Binding-site contacts:
Ligand atom O2G contacts residue MG1 of chain 1.P at 2.1 Å.
Ligand atom O2A contacts residue ARG215 of chain 1.D at 2.2 Å (salt-bridge).
Ligand atom PB contacts residue VAL49 of chain 1.D at 3.5 Å.
Ligand atom PG contacts residue ARG215 of chain 1.D at 3.4 Å.
Ligand atom PB contacts residue MG1 of chain 1.P at 3.6 Å.
Ligand atom O1A contacts residue ARG11 of chain 1.D at 3.6 Å (salt-bridge).
Ligand atom O3B contacts residue GLY48 of chain 1.D at 2.9 Å (h-bond).
Ligand atom O1B contacts residue VAL49 of chain 1.D at 2.9 Å (h-bond).
Ligand atom N1 contacts residue VAL19 of chain 1.D at 3.2 Å (h-bond).
Ligand atom O2B contacts residue MG1 of chain 1.P at 2.3 Å.
Ligand atom O2B contacts residue THR52 of chain 1.D at 3.3 Å (h-bond).
Ligand atom O1B contacts residue LYS51 of chain 1.D at 2.4 Å (salt-bridge).
Ligand atom N7 contacts residue VAL49 of chain 1.D at 3.1 Å.
Ligand atom O1B contacts residue GLY48 of chain 1.D at 3.2 Å (h-bond).
Ligand atom N9 contacts residue LEU214 of chain 1.D at 3.6 Å.
Ligand atom O3A contacts residue GLY48 of chain 1.D at 3.3 Å.
Ligand atom N7 contacts residue GLY50 of chain 1.D at 3.0 Å (h-bond).
Ligand atom O3' contacts residue ALA7 of chain 1.D at 3.1 Å (h-bond).
Ligand atom C4 contacts residue LEU214 of chain 1.D at 3.3 Å (hydrophobic).
Ligand atom O3A contacts residue VAL49 of chain 1.D at 3.2 Å (h-bond).
Ligand atom N6 contacts residue VAL19 of chain 1.D at 3.2 Å (h-bond).
Ligand atom O3G contacts residue LYS51 of chain 1.D at 3.0 Å (salt-bridge).
Ligand atom O1A contacts residue GLY50 of chain 1.D at 3.4 Å.
Ligand atom O2A contacts residue MG1 of chain 1.P at 3.5 Å.
Ligand atom S1G contacts residue ARG158 of chain 1.E at 3.4 Å (salt-bridge).
Ligand atom O3A contacts residue GLY50 of chain 1.D at 2.8 Å (h-bond).
Ligand atom C8 contacts residue GLY48 of chain 1.D at 3.2 Å.
Ligand atom N6 contacts residue VAL49 of chain 1.D at 3.3 Å (h-bond).
Ligand atom O1B contacts residue GLY50 of chain 1.D at 3.5 Å (h-bond).
Ligand atom N3 contacts residue LEU214 of chain 1.D at 3.3 Å.
Ligand atom N7 contacts residue GLY48 of chain 1.D at 3.3 Å (h-bond).
Ligand atom O3B contacts residue ARG215 of chain 1.D at 2.9 Å (salt-bridge).
Ligand atom C5' contacts residue ARG215 of chain 1.D at 3.4 Å.
Ligand atom PG contacts residue MG1 of chain 1.P at 3.2 Å.
Ligand atom O3G contacts residue MG1 of chain 1.P at 3.6 Å.
Ligand atom PA contacts residue ARG215 of chain 1.D at 3.5 Å.
Ligand atom O2G contacts residue ARG215 of chain 1.D at 3.4 Å (salt-bridge).
Ligand atom PB contacts residue GLY48 of chain 1.D at 3.4 Å.
Ligand atom O1A contacts residue SER53 of chain 1.D at 3.2 Å (h-bond).
Ligand atom O2' contacts residue LEU218 of chain 1.D at 3.1 Å.

Sequence of chain 1.E:
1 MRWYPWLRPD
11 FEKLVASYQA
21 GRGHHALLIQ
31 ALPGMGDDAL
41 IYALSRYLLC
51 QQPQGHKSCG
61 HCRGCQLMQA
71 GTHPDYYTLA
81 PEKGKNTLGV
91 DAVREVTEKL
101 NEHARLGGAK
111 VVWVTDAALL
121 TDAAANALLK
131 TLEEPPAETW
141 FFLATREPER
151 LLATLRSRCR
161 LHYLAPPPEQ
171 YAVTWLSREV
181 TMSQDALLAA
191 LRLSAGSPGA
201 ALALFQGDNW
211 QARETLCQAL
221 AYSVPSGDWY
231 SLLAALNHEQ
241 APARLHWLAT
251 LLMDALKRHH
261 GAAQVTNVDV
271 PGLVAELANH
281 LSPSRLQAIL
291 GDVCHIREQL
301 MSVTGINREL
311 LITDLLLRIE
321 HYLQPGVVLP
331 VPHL

The protein below binds the small molecule below.
Small molecule (SMILES): Nc1ncnc2c1ncn2[C@@H]1O[C@H](COP(=O)(O)OP(=O)(O)OP(O)(O)=S)[C@@H](O)[C@H]1O

Sequence of chain 1.D:
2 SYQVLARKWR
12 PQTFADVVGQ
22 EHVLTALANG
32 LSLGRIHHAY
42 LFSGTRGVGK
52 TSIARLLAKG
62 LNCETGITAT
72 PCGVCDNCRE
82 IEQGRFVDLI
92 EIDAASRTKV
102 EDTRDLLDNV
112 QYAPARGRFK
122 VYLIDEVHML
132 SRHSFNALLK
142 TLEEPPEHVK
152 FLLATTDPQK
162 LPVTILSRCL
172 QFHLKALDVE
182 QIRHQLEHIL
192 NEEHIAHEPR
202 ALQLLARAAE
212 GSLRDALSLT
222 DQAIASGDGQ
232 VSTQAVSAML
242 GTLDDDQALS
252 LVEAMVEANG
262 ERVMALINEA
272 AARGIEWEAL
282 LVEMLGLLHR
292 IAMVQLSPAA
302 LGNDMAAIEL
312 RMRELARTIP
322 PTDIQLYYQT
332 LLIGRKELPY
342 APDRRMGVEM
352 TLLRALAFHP